Sequence of chain 4.A:
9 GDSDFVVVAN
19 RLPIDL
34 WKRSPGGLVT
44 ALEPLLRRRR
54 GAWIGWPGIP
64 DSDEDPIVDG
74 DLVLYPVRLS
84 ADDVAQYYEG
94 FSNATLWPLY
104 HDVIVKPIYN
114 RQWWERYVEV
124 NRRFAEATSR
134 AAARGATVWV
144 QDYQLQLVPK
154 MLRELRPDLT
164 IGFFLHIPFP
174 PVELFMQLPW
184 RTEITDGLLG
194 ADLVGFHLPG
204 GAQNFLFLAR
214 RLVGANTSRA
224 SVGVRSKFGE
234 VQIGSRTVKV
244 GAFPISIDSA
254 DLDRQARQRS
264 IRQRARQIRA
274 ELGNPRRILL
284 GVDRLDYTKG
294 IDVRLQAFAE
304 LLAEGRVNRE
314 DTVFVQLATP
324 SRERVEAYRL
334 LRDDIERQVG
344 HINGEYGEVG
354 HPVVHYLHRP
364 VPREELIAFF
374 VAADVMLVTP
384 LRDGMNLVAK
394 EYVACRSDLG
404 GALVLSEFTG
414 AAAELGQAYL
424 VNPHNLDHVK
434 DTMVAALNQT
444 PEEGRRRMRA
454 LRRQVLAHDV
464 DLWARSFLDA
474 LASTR

A protein and the small-molecule ligand that binds it are described below.
Small molecule (SMILES): Nc1nc(=O)c2ncn([C@@H]3O[C@H](COP(=O)(O)OP(=O)(O)O[C@H]4O[C@H](CO)[C@@H](O)[C@H](O)[C@H]4O)[C@@H](O)[C@H]3O)c2[nH]1

Binding-site contacts:
Ligand atom O30 contacts residue ASP386 of chain 4.A at 2.6 Å (salt-bridge).
Ligand atom O14 contacts residue LEU390 of chain 4.A at 2.7 Å (h-bond).
Ligand atom N39 contacts residue VAL364 of chain 4.A at 3.7 Å.
Ligand atom O38 contacts residue THR322 of chain 4.A at 3.0 Å.
Ligand atom N36 contacts residue VAL364 of chain 4.A at 2.5 Å (h-bond).
Ligand atom C37 contacts residue VAL364 of chain 4.A at 3.2 Å (hydrophobic).
Ligand atom C07 contacts residue VAL391 of chain 4.A at 3.8 Å (hydrophobic).
Ligand atom O28 contacts residue HIS169 of chain 4.A at 2.9 Å (h-bond).
Ligand atom O33 contacts residue ARG366 of chain 4.A at 3.1 Å (salt-bridge).
Ligand atom C35 contacts residue VAL364 of chain 4.A at 3.5 Å (hydrophobic).
Ligand atom C08 contacts residue GLU394 of chain 4.A at 3.6 Å.
Ligand atom O31 contacts residue TRP100 of chain 4.A at 3.6 Å.
Ligand atom O26 contacts residue HIS169 of chain 4.A at 3.7 Å.
Ligand atom O18 contacts residue ARG287 of chain 4.A at 3.4 Å (salt-bridge).
Ligand atom O19 contacts residue ARG287 of chain 4.A at 3.4 Å (salt-bridge).
Ligand atom O30 contacts residue GLY387 of chain 4.A at 3.1 Å (h-bond).
Ligand atom O19 contacts residue LYS292 of chain 4.A at 3.2 Å (salt-bridge).
Ligand atom C37 contacts residue THR322 of chain 4.A at 3.8 Å.
Ligand atom C23 contacts residue ASP386 of chain 4.A at 3.5 Å.
Ligand atom O29 contacts residue MET388 of chain 4.A at 3.4 Å.
Ligand atom O30 contacts residue ASN389 of chain 4.A at 3.4 Å (h-bond).
Ligand atom O28 contacts residue HIS200 of chain 4.A at 3.3 Å.
Ligand atom O30 contacts residue MET388 of chain 4.A at 2.8 Å (h-bond).
Ligand atom C22 contacts residue HIS169 of chain 4.A at 3.5 Å.
Ligand atom C04 contacts residue LEU369 of chain 4.A at 3.8 Å (hydrophobic).
Ligand atom O28 contacts residue ILE248 of chain 4.A at 3.6 Å.
Ligand atom O29 contacts residue LEU390 of chain 4.A at 3.7 Å.
Ligand atom O15 contacts residue LYS292 of chain 4.A at 3.1 Å (salt-bridge).
Ligand atom O29 contacts residue ASN389 of chain 4.A at 2.8 Å (h-bond).
Ligand atom O33 contacts residue LEU369 of chain 4.A at 3.4 Å.
Ligand atom O38 contacts residue VAL364 of chain 4.A at 2.6 Å (h-bond).
Ligand atom N39 contacts residue ARG366 of chain 4.A at 3.6 Å.
Ligand atom N02 contacts residue THR322 of chain 4.A at 3.2 Å.
Ligand atom C07 contacts residue GLU394 of chain 4.A at 3.5 Å.
Ligand atom O33 contacts residue GLU394 of chain 4.A at 2.5 Å (salt-bridge).
Ligand atom O38 contacts residue PRO363 of chain 4.A at 3.6 Å.
Ligand atom O32 contacts residue GLU394 of chain 4.A at 2.6 Å (salt-bridge).
Ligand atom C03 contacts residue THR322 of chain 4.A at 3.8 Å.
Ligand atom O31 contacts residue ASP386 of chain 4.A at 3.5 Å (salt-bridge).
Ligand atom O14 contacts residue ASN389 of chain 4.A at 3.2 Å.